Binding-site contacts:
Ligand atom C4 contacts residue ASN153 of chain 13.A at 4.2 Å.
Ligand atom O5 contacts residue GLY156 of chain 13.A at 4.1 Å.
Ligand atom C6 contacts residue HIS158 of chain 13.A at 3.6 Å.
Ligand atom N2 contacts residue ASN153 of chain 13.A at 3.1 Å (h-bond).
Ligand atom O5 contacts residue HIS149 of chain 13.A at 3.6 Å (h-bond).
Ligand atom C6 contacts residue GLY156 of chain 13.A at 3.8 Å.
Ligand atom C5 contacts residue ASN153 of chain 13.A at 3.6 Å.
Ligand atom C1 contacts residue THR155 of chain 13.A at 3.9 Å.
Ligand atom C4 contacts residue HIS149 of chain 13.A at 3.7 Å.
Ligand atom C5 contacts residue HIS149 of chain 13.A at 4.2 Å.
Ligand atom N2 contacts residue HIS149 of chain 13.A at 4.2 Å.
Ligand atom O5 contacts residue HIS158 of chain 13.A at 3.2 Å.
Ligand atom C3 contacts residue ASN153 of chain 13.A at 3.9 Å.
Ligand atom O5 contacts residue THR155 of chain 13.A at 3.9 Å.
Ligand atom O6 contacts residue HIS158 of chain 13.A at 3.5 Å.
Ligand atom C1 contacts residue ASN153 of chain 13.A at 1.4 Å.
Ligand atom C5 contacts residue HIS158 of chain 13.A at 4.0 Å.
Ligand atom C2 contacts residue ASN153 of chain 13.A at 2.5 Å.
Ligand atom O6 contacts residue HIS149 of chain 13.A at 3.5 Å.
Ligand atom C8 contacts residue ASN153 of chain 13.A at 4.5 Å.
Ligand atom C3 contacts residue HIS149 of chain 13.A at 4.3 Å.
Ligand atom C1 contacts residue HIS158 of chain 13.A at 4.2 Å.
Ligand atom C1 contacts residue HIS149 of chain 13.A at 3.6 Å.
Ligand atom O3 contacts residue HIS149 of chain 13.A at 4.2 Å.
Ligand atom O7 contacts residue HIS149 of chain 13.A at 3.3 Å.
Ligand atom C8 contacts residue GLY102 of chain 47.A at 3.5 Å.
Ligand atom C5 contacts residue GLY156 of chain 13.A at 4.1 Å.
Ligand atom C7 contacts residue ASN153 of chain 13.A at 4.1 Å.
Ligand atom C2 contacts residue HIS149 of chain 13.A at 3.4 Å.
Ligand atom C7 contacts residue HIS149 of chain 13.A at 4.3 Å.
Ligand atom O5 contacts residue ASN153 of chain 13.A at 2.3 Å (h-bond).

This small molecule binds to this protein.
Small molecule (SMILES): CC(=O)N[C@H]1[C@H](O[C@H]2[C@H](O)[C@@H](NC(C)=O)CO[C@@H]2CO)O[C@H](CO)[C@@H](O)[C@@H]1O

Sequence of chain 47.A:
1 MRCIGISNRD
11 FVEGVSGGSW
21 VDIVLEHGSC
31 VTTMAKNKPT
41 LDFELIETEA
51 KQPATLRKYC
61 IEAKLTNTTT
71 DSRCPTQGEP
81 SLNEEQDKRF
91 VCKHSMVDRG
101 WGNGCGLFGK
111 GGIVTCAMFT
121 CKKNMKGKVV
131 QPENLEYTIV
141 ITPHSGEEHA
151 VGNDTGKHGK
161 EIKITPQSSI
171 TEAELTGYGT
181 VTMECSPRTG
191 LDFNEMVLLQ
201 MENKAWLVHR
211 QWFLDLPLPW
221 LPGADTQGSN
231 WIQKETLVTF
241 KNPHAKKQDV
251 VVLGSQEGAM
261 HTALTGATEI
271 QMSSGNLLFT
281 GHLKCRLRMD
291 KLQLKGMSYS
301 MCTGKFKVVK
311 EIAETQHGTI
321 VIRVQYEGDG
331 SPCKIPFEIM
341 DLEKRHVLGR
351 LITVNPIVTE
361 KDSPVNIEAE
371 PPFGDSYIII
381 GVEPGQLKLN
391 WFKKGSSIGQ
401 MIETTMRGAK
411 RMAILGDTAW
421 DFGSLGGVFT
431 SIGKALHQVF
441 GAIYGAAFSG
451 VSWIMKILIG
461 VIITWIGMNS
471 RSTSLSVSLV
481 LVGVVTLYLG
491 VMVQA

Sequence of chain 13.A:
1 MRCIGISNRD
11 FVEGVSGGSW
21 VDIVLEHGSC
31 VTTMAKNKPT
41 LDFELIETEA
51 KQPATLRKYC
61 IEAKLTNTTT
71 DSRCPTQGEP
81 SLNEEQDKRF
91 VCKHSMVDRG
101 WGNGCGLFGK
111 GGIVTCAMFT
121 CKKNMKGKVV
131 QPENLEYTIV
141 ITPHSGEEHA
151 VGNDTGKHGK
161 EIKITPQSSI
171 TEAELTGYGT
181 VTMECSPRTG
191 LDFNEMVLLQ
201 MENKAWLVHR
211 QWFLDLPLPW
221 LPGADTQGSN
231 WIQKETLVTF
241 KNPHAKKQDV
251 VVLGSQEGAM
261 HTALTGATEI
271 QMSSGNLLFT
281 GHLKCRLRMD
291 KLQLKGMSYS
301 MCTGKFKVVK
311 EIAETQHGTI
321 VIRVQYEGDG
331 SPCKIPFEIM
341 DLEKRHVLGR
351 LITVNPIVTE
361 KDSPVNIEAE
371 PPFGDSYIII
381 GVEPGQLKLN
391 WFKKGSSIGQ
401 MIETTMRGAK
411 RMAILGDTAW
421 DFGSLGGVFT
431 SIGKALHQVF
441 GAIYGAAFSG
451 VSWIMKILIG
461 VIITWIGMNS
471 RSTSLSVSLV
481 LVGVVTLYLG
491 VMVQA